Binding-site contacts:
Ligand atom C7 contacts residue ASN324 of chain 1.M at 3.3 Å.
Ligand atom C5 contacts residue ASN324 of chain 1.M at 3.7 Å.
Ligand atom C1 contacts residue ASN324 of chain 1.M at 1.4 Å.
Ligand atom C4 contacts residue ASN324 of chain 1.M at 4.2 Å.
Ligand atom C2 contacts residue ASN324 of chain 1.M at 2.5 Å.
Ligand atom N2 contacts residue ASN324 of chain 1.M at 2.9 Å (h-bond).
Ligand atom C8 contacts residue ASN324 of chain 1.M at 3.7 Å.
Ligand atom O7 contacts residue ASN324 of chain 1.M at 3.3 Å (h-bond).
Ligand atom O5 contacts residue ASN324 of chain 1.M at 2.4 Å (h-bond).
Ligand atom C3 contacts residue ASN324 of chain 1.M at 3.8 Å.

This small molecule binds to this protein.
Small molecule (SMILES): CC(=O)N[C@@H]1[C@@H](O)[C@H](O)[C@@H](CO)O[C@H]1O

Sequence of chain 1.M:
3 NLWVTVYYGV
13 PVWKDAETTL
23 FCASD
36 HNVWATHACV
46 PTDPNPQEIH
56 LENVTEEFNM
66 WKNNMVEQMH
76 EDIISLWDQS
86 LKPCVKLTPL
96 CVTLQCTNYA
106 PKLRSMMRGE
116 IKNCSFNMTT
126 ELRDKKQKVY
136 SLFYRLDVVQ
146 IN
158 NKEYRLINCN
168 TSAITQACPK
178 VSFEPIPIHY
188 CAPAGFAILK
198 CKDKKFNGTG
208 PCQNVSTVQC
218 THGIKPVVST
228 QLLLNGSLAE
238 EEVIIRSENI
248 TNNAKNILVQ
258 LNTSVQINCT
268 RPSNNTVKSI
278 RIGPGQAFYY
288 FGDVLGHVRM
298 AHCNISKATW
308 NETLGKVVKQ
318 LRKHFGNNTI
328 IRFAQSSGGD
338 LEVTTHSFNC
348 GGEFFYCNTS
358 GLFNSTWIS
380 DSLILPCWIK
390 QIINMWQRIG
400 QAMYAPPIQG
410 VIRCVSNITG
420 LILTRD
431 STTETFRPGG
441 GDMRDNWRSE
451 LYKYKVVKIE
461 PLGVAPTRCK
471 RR